Binding-site contacts:
Ligand atom O5 contacts residue GLN270 of chain 1.B at 3.7 Å.
Ligand atom C6 contacts residue GLN270 of chain 1.B at 4.2 Å.
Ligand atom C1 contacts residue ASN181 of chain 1.B at 1.4 Å.
Ligand atom C7 contacts residue ASN181 of chain 1.B at 3.7 Å.
Ligand atom C5 contacts residue ASN181 of chain 1.B at 3.6 Å.
Ligand atom C6 contacts residue THR183 of chain 1.B at 4.4 Å.
Ligand atom C2 contacts residue GLU294 of chain 1.B at 4.1 Å.
Ligand atom C3 contacts residue GLU294 of chain 1.B at 3.0 Å.
Ligand atom N2 contacts residue GLU271 of chain 1.B at 4.4 Å.
Ligand atom O5 contacts residue ASN181 of chain 1.B at 2.3 Å (h-bond).
Ligand atom C6 contacts residue GLU271 of chain 1.B at 3.5 Å.
Ligand atom C5 contacts residue THR183 of chain 1.B at 3.6 Å.
Ligand atom C1 contacts residue GLN270 of chain 1.B at 4.2 Å.
Ligand atom O7 contacts residue ASN234 of chain 1.B at 3.9 Å.
Ligand atom N2 contacts residue ASN181 of chain 1.B at 2.9 Å (h-bond).
Ligand atom O3 contacts residue GLU294 of chain 1.B at 2.6 Å (salt-bridge).
Ligand atom O5 contacts residue THR183 of chain 1.B at 3.7 Å.
Ligand atom C2 contacts residue ASN181 of chain 1.B at 2.5 Å.
Ligand atom C2 contacts residue THR183 of chain 1.B at 4.5 Å.
Ligand atom O7 contacts residue THR183 of chain 1.B at 4.1 Å.
Ligand atom N2 contacts residue GLU294 of chain 1.B at 3.9 Å.
Ligand atom C1 contacts residue THR183 of chain 1.B at 3.4 Å.
Ligand atom C4 contacts residue GLU294 of chain 1.B at 4.1 Å.
Ligand atom C4 contacts residue ASN181 of chain 1.B at 4.2 Å.
Ligand atom C3 contacts residue ASN181 of chain 1.B at 3.8 Å.
Ligand atom O7 contacts residue ASN181 of chain 1.B at 3.9 Å.
Ligand atom O6 contacts residue GLN270 of chain 1.B at 3.6 Å.
Ligand atom O6 contacts residue GLU271 of chain 1.B at 2.8 Å (salt-bridge).
Ligand atom O4 contacts residue GLU294 of chain 1.B at 3.9 Å.

Sequence of chain 1.B:
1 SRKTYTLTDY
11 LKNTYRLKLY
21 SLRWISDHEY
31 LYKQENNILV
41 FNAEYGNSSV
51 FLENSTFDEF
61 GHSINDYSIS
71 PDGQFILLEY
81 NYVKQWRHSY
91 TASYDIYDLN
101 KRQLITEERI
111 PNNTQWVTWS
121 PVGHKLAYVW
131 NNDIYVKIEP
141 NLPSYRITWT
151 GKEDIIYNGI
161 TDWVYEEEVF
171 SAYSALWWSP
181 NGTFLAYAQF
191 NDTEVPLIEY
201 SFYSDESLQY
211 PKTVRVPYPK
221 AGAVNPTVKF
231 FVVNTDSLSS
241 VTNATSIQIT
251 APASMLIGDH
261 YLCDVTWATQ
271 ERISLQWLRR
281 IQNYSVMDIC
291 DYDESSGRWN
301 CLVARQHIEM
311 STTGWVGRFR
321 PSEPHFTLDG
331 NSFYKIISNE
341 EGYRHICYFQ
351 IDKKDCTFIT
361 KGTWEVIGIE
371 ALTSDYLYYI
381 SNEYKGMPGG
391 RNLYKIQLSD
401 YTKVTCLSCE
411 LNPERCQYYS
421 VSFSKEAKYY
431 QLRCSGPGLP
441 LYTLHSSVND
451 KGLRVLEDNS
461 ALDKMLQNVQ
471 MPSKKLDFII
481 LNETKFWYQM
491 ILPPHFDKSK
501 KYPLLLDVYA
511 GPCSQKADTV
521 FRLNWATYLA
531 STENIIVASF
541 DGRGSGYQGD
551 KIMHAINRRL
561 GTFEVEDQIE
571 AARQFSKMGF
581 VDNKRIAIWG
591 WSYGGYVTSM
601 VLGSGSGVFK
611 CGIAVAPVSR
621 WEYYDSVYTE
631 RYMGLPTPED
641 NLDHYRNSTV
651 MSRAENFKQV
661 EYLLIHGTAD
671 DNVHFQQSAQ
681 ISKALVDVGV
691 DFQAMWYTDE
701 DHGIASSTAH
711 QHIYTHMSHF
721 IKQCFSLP

This protein binds this small molecule.
Small molecule (SMILES): CC(=O)N[C@H]1[C@H](O[C@H]2[C@H](O)[C@@H](NC(C)=O)CO[C@@H]2CO)O[C@H](CO)[C@@H](O)[C@@H]1O